Sequence of chain 1.A:
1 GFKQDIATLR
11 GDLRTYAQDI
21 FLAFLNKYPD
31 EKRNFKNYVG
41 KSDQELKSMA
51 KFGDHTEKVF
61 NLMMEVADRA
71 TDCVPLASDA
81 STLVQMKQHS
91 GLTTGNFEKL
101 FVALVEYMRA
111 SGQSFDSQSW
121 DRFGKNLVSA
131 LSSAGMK

Binding-site contacts:
Ligand atom C3 contacts residue THR56 of chain 1.A at 4.2 Å.
Ligand atom C4 contacts residue PHE35 of chain 1.A at 3.7 Å (hydrophobic).
Ligand atom C5 contacts residue PHE35 of chain 1.A at 3.9 Å (hydrophobic).
Ligand atom C6 contacts residue HIS55 of chain 1.A at 3.9 Å.
Ligand atom C9 contacts residue THR56 of chain 1.A at 2.4 Å.
Ligand atom C2 contacts residue PHE21 of chain 1.A at 4.3 Å (hydrophobic).
Ligand atom C3 contacts residue HIS55 of chain 1.A at 3.2 Å.
Ligand atom C8 contacts residue PHE35 of chain 1.A at 3.7 Å (hydrophobic).
Ligand atom C2 contacts residue HEM1 of chain 1.C at 4.4 Å.
Ligand atom C8 contacts residue VAL59 of chain 1.A at 3.8 Å (hydrophobic).
Ligand atom C contacts residue TYR38 of chain 1.A at 3.0 Å (hydrophobic).
Ligand atom C7 contacts residue VAL59 of chain 1.A at 3.1 Å (hydrophobic).
Ligand atom C3 contacts residue TYR38 of chain 1.A at 3.2 Å (hydrophobic).
Ligand atom C1 contacts residue TYR38 of chain 1.A at 3.4 Å (hydrophobic).
Ligand atom C contacts residue LYS51 of chain 1.A at 4.3 Å.
Ligand atom C9 contacts residue PHE21 of chain 1.A at 2.9 Å (hydrophobic).
Ligand atom C2 contacts residue PHE35 of chain 1.A at 3.9 Å (hydrophobic).
Ligand atom C1 contacts residue PHE21 of chain 1.A at 3.6 Å (hydrophobic).
Ligand atom C2 contacts residue HIS55 of chain 1.A at 4.3 Å.
Ligand atom C contacts residue PHE52 of chain 1.A at 2.8 Å (hydrophobic).
Ligand atom C6 contacts residue VAL59 of chain 1.A at 3.6 Å (hydrophobic).
Ligand atom C7 contacts residue HEM1 of chain 1.C at 4.0 Å.
Ligand atom C3 contacts residue PHE35 of chain 1.A at 4.1 Å (hydrophobic).
Ligand atom C4 contacts residue TYR38 of chain 1.A at 4.0 Å (hydrophobic).
Ligand atom C4 contacts residue HIS55 of chain 1.A at 3.2 Å.
Ligand atom C2 contacts residue TYR38 of chain 1.A at 4.0 Å (hydrophobic).
Ligand atom C5 contacts residue VAL59 of chain 1.A at 3.6 Å (hydrophobic).
Ligand atom C5 contacts residue HIS55 of chain 1.A at 3.6 Å.
Ligand atom C9 contacts residue PHE52 of chain 1.A at 4.2 Å (hydrophobic).
Ligand atom C7 contacts residue PHE35 of chain 1.A at 3.7 Å (hydrophobic).
Ligand atom C1 contacts residue PHE52 of chain 1.A at 3.9 Å (hydrophobic).
Ligand atom C contacts residue THR56 of chain 1.A at 2.8 Å.
Ligand atom C8 contacts residue PHE21 of chain 1.A at 3.9 Å (hydrophobic).
Ligand atom C3 contacts residue HEM1 of chain 1.C at 3.2 Å.
Ligand atom C2 contacts residue THR56 of chain 1.A at 3.8 Å.
Ligand atom C3 contacts residue LYS51 of chain 1.A at 4.3 Å.
Ligand atom C4 contacts residue HEM1 of chain 1.C at 2.4 Å.
Ligand atom C6 contacts residue HEM1 of chain 1.C at 2.4 Å.
Ligand atom C5 contacts residue HEM1 of chain 1.C at 2.8 Å.
Ligand atom C1 contacts residue THR56 of chain 1.A at 3.0 Å.

A protein and the small-molecule ligand that binds it are described below.
Small molecule (SMILES): CC1=CC=C(C(C)C)CC1